Sequence of chain 1.B:
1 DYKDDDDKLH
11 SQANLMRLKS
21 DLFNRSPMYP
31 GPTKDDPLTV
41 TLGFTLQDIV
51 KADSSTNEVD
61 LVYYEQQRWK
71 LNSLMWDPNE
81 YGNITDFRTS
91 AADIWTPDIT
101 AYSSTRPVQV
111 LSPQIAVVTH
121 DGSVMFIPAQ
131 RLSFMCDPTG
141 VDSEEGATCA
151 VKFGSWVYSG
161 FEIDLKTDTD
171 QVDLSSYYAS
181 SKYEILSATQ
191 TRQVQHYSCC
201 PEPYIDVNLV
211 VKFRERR

Binding-site contacts:
Ligand atom C34 contacts residue TRP156 of chain 1.B at 3.4 Å (hydrophobic).
Ligand atom O66 contacts residue ASP173 of chain 1.A at 3.4 Å (salt-bridge).
Ligand atom C23 contacts residue TYR204 of chain 1.B at 3.9 Å (hydrophobic).
Ligand atom C80 contacts residue TYR204 of chain 1.B at 3.3 Å (hydrophobic).
Ligand atom C36 contacts residue TRP156 of chain 1.B at 3.8 Å (hydrophobic).
Ligand atom C37 contacts residue ILE127 of chain 1.A at 3.9 Å (hydrophobic).
Ligand atom C67 contacts residue GLN66 of chain 1.A at 3.9 Å.
Ligand atom C22 contacts residue TYR204 of chain 1.B at 3.8 Å (hydrophobic).
Ligand atom C30 contacts residue TYR102 of chain 1.B at 3.4 Å (hydrophobic).
Ligand atom C6 contacts residue TYR204 of chain 1.B at 3.6 Å (hydrophobic).
Ligand atom C67 contacts residue TYR64 of chain 1.A at 3.9 Å (hydrophobic).
Ligand atom C43 contacts residue TYR204 of chain 1.B at 3.9 Å (hydrophobic).
Ligand atom C13 contacts residue TYR64 of chain 1.A at 3.7 Å (hydrophobic).
Ligand atom C49 contacts residue VAL157 of chain 1.B at 3.5 Å (hydrophobic).
Ligand atom N31 contacts residue TRP156 of chain 1.B at 2.9 Å (h-bond).
Ligand atom C8 contacts residue TYR64 of chain 1.A at 3.8 Å (hydrophobic).
Ligand atom O44 contacts residue TYR204 of chain 1.B at 3.2 Å (h-bond).
Ligand atom C2 contacts residue SER176 of chain 1.A at 3.9 Å.
Ligand atom O52 contacts residue TYR204 of chain 1.B at 2.7 Å (h-bond).
Ligand atom O66 contacts residue THR45 of chain 1.A at 3.6 Å.
Ligand atom C10 contacts residue TRP156 of chain 1.B at 3.6 Å (hydrophobic).
Ligand atom C22 contacts residue TYR197 of chain 1.B at 3.4 Å (hydrophobic).
Ligand atom C36 contacts residue ILE127 of chain 1.A at 3.6 Å (hydrophobic).
Ligand atom C30 contacts residue TRP156 of chain 1.B at 3.2 Å (hydrophobic).
Ligand atom C9 contacts residue TYR102 of chain 1.B at 3.4 Å (hydrophobic).
Ligand atom C38 contacts residue TRP156 of chain 1.B at 3.8 Å (hydrophobic).
Ligand atom O1 contacts residue SER176 of chain 1.A at 2.8 Å (h-bond).
Ligand atom C80 contacts residue CYS200 of chain 1.B at 3.7 Å (hydrophobic).
Ligand atom C51 contacts residue TYR204 of chain 1.B at 3.7 Å (hydrophobic).
Ligand atom C30 contacts residue SER155 of chain 1.B at 3.2 Å.
Ligand atom C10 contacts residue TYR64 of chain 1.A at 3.9 Å (hydrophobic).
Ligand atom C60 contacts residue TYR204 of chain 1.B at 3.7 Å (hydrophobic).
Ligand atom C35 contacts residue TRP156 of chain 1.B at 3.6 Å (hydrophobic).
Ligand atom C33 contacts residue TRP156 of chain 1.B at 3.7 Å (hydrophobic).
Ligand atom C67 contacts residue THR45 of chain 1.A at 3.3 Å.
Ligand atom C64 contacts residue ILE127 of chain 1.A at 3.8 Å (hydrophobic).
Ligand atom C53 contacts residue ARG88 of chain 1.A at 3.8 Å.
Ligand atom C50 contacts residue VAL157 of chain 1.B at 3.3 Å (hydrophobic).
Ligand atom C6 contacts residue TRP156 of chain 1.B at 3.6 Å (hydrophobic).
Ligand atom C9 contacts residue TYR64 of chain 1.A at 3.5 Å (hydrophobic).

A protein and the small-molecule ligand that binds it are described below.
Small molecule (SMILES): C=C1CCCC2=NC[C@H](C)[C@@H](C)C[C@@]23CCC(C(=O)O)=C[C@@H]3[C@@H]2O[C@]3(C[C@H]4CCC[C@@]5(CC[C@@]6(O[C@@H](CC[C@@]6(C)O)C1)O5)O4)C[C@@H](C)[C@@H](O)[C@H]2O3

Sequence of chain 1.A:
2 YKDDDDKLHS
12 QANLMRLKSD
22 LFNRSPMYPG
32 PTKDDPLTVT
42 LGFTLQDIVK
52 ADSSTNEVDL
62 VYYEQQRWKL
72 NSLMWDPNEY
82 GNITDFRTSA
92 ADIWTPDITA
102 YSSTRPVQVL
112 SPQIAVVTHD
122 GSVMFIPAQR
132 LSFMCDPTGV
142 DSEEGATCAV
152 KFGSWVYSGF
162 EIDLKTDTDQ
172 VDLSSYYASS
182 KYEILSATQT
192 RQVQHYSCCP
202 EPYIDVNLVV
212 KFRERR